Sequence of chain 4.A:
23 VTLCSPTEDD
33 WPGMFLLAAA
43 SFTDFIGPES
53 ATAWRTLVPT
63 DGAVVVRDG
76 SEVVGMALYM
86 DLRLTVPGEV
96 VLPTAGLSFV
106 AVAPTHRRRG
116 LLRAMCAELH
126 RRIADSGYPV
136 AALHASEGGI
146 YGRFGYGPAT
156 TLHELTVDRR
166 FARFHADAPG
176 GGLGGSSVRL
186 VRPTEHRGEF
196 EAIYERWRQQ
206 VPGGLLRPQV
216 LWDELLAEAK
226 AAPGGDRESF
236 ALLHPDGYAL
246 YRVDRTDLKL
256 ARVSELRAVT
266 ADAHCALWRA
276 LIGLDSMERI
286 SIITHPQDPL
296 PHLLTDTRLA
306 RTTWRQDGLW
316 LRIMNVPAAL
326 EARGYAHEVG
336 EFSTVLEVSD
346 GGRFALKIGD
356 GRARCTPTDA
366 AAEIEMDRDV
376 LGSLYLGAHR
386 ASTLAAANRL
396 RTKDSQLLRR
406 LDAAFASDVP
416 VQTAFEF

Binding-site contacts:
Ligand atom C12 contacts residue HIS139 of chain 4.A at 3.6 Å.
Ligand atom CL contacts residue ALA53 of chain 4.A at 3.7 Å.
Ligand atom C9 contacts residue GLU421 of chain 4.A at 3.0 Å.
Ligand atom O1 contacts residue SER103 of chain 4.A at 3.9 Å.
Ligand atom CL contacts residue LEU83 of chain 4.A at 3.7 Å.
Ligand atom O contacts residue PHE104 of chain 4.A at 3.9 Å.
Ligand atom C6 contacts residue PHE422 of chain 4.A at 3.5 Å (hydrophobic).
Ligand atom C contacts residue TRP56 of chain 4.A at 3.9 Å (hydrophobic).
Ligand atom C4 contacts residue SER103 of chain 4.A at 3.9 Å.
Ligand atom O1 contacts residue PHE104 of chain 4.A at 3.5 Å.
Ligand atom C6 contacts residue TRP56 of chain 4.A at 3.4 Å (hydrophobic).
Ligand atom C14 contacts residue VAL105 of chain 4.A at 3.9 Å (hydrophobic).
Ligand atom C14 contacts residue PHE44 of chain 4.A at 3.4 Å (hydrophobic).
Ligand atom C17 contacts residue HIS139 of chain 4.A at 2.9 Å.
Ligand atom O contacts residue ILE48 of chain 4.A at 3.9 Å.
Ligand atom C1 contacts residue PHE104 of chain 4.A at 3.6 Å (hydrophobic).
Ligand atom CL contacts residue ARG57 of chain 4.A at 3.6 Å.
Ligand atom C11 contacts residue HIS139 of chain 4.A at 3.8 Å.
Ligand atom C11 contacts residue GLU421 of chain 4.A at 3.9 Å.
Ligand atom C3 contacts residue PHE104 of chain 4.A at 3.9 Å (hydrophobic).
Ligand atom C5 contacts residue PHE422 of chain 4.A at 3.7 Å (hydrophobic).
Ligand atom C21 contacts residue MET85 of chain 4.A at 4.0 Å (hydrophobic).
Ligand atom CL contacts residue VAL60 of chain 4.A at 3.9 Å.
Ligand atom N1 contacts residue PHE422 of chain 4.A at 4.0 Å.
Ligand atom C10 contacts residue GLU421 of chain 4.A at 3.1 Å.
Ligand atom C10 contacts residue PHE422 of chain 4.A at 3.4 Å (hydrophobic).
Ligand atom C8 contacts residue ASP46 of chain 4.A at 3.5 Å.
Ligand atom C20 contacts residue SER103 of chain 4.A at 3.3 Å.
Ligand atom O1 contacts residue PHE44 of chain 4.A at 3.8 Å.
Ligand atom C9 contacts residue ASP46 of chain 4.A at 3.5 Å.
Ligand atom C21 contacts residue TRP56 of chain 4.A at 3.9 Å (hydrophobic).
Ligand atom C3 contacts residue SER103 of chain 4.A at 3.9 Å.
Ligand atom C2 contacts residue PHE104 of chain 4.A at 3.4 Å (hydrophobic).
Ligand atom C16 contacts residue HIS139 of chain 4.A at 3.7 Å.
Ligand atom C18 contacts residue PHE44 of chain 4.A at 3.8 Å (hydrophobic).
Ligand atom C15 contacts residue VAL105 of chain 4.A at 3.6 Å (hydrophobic).
Ligand atom O contacts residue PHE47 of chain 4.A at 3.5 Å.
Ligand atom C1 contacts residue ALA53 of chain 4.A at 3.8 Å (hydrophobic).
Ligand atom C11 contacts residue PHE422 of chain 4.A at 3.3 Å (hydrophobic).
Ligand atom N1 contacts residue GLU421 of chain 4.A at 3.5 Å (salt-bridge).

The protein below binds the small molecule below.
Small molecule (SMILES): CC1=C(c2ccc(Cl)cc2)S(=O)(=O)N=C1NCCCN1CCc2ccccc2C1